Sequence of chain 1.A:
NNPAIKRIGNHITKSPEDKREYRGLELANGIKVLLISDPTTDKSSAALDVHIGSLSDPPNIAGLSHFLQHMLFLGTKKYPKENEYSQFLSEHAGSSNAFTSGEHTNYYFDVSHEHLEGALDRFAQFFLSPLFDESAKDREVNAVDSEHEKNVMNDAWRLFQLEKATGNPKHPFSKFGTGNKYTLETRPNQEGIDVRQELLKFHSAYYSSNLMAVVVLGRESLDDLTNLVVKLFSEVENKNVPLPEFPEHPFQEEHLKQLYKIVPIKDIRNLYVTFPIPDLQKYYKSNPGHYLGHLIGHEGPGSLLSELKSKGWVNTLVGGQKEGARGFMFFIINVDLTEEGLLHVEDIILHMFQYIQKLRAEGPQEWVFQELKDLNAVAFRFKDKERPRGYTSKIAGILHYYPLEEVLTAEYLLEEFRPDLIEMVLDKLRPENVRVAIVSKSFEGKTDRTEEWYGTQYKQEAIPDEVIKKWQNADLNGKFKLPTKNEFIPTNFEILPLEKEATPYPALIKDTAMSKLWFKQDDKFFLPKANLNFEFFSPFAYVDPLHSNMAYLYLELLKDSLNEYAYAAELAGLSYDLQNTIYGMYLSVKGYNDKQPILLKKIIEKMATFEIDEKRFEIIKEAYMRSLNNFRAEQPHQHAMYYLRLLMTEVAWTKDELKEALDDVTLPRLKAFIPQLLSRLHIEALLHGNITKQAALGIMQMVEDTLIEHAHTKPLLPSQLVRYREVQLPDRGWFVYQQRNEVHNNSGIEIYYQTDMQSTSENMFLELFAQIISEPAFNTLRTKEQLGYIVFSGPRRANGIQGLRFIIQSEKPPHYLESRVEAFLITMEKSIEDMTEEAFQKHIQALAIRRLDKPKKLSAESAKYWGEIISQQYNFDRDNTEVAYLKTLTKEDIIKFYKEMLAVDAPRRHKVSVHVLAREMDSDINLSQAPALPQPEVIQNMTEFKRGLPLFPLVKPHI

This protein binds this small molecule.
Small molecule (SMILES): COC(=O)NC[C@@H](Cc1cnc2ccccc2c1)c1cc(CCCCCc2ccc(NC(=O)[C@H](C3CCCCC3)N3CCC[C@H](N)C3=O)cc2)ccc1F

Binding-site contacts:
Ligand atom N4 contacts residue PHE172 of chain 1.A at 3.5 Å.
Ligand atom C41 contacts residue PHE172 of chain 1.A at 3.4 Å (hydrophobic).
Ligand atom O2 contacts residue GLU175 of chain 1.A at 3.0 Å (salt-bridge).
Ligand atom C2 contacts residue THR178 of chain 1.A at 3.6 Å.
Ligand atom C12 contacts residue TYR284 of chain 1.A at 3.5 Å (hydrophobic).
Ligand atom C28 contacts residue GLY331 of chain 1.A at 3.6 Å.
Ligand atom C19 contacts residue LYS334 of chain 1.A at 3.6 Å.
Ligand atom C contacts residue ARG447 of chain 1.A at 3.6 Å.
Ligand atom F contacts residue LEU171 of chain 1.A at 3.4 Å.
Ligand atom O1 contacts residue GLY309 of chain 1.A at 3.5 Å.
Ligand atom C10 contacts residue GLU175 of chain 1.A at 3.7 Å.
Ligand atom C1 contacts residue TYR272 of chain 1.A at 3.2 Å (hydrophobic).
Ligand atom C36 contacts residue GLY309 of chain 1.A at 3.5 Å.
Ligand atom C1 contacts residue ARG447 of chain 1.A at 3.5 Å.
Ligand atom C27 contacts residue GLN333 of chain 1.A at 3.2 Å.
Ligand atom C25 contacts residue GLY331 of chain 1.A at 3.6 Å.
Ligand atom N3 contacts residue LEU329 of chain 1.A at 2.7 Å (h-bond).
Ligand atom C37 contacts residue GLU311 of chain 1.A at 3.4 Å.
Ligand atom N3 contacts residue GLU311 of chain 1.A at 2.8 Å (salt-bridge).
Ligand atom C33 contacts residue HIS302 of chain 1.A at 3.5 Å.
Ligand atom C29 contacts residue GLY331 of chain 1.A at 3.5 Å.
Ligand atom C26 contacts residue GLY331 of chain 1.A at 3.5 Å.
Ligand atom C41 contacts residue LEU171 of chain 1.A at 3.5 Å (hydrophobic).
Ligand atom N3 contacts residue GLY309 of chain 1.A at 2.8 Å (h-bond).
Ligand atom C37 contacts residue GLY309 of chain 1.A at 3.2 Å.
Ligand atom C38 contacts residue GLU311 of chain 1.A at 3.3 Å.
Ligand atom N1 contacts residue GLY331 of chain 1.A at 2.8 Å (h-bond).
Ligand atom O1 contacts residue GLY331 of chain 1.A at 2.8 Å (h-bond).
Ligand atom C32 contacts residue HIS302 of chain 1.A at 3.4 Å.
Ligand atom C41 contacts residue GLU175 of chain 1.A at 3.5 Å.
Ligand atom C6 contacts residue GLU175 of chain 1.A at 3.6 Å.
Ligand atom C1 contacts residue THR178 of chain 1.A at 3.5 Å.
Ligand atom O3 contacts residue PHE172 of chain 1.A at 3.6 Å.
Ligand atom C8 contacts residue LEU171 of chain 1.A at 3.4 Å (hydrophobic).
Ligand atom C33 contacts residue HIS306 of chain 1.A at 3.6 Å.
Ligand atom O1 contacts residue VAL330 of chain 1.A at 3.3 Å.
Ligand atom C9 contacts residue TYR284 of chain 1.A at 3.6 Å (hydrophobic).
Ligand atom C37 contacts residue TYR579 of chain 1.A at 3.5 Å (hydrophobic).
Ligand atom O2 contacts residue LYS334 of chain 1.A at 2.8 Å (salt-bridge).
Ligand atom C5 contacts residue GLU175 of chain 1.A at 3.6 Å.